A small-molecule ligand and the protein it binds are described below.
Small molecule (SMILES): CC(=O)N[C@@H]1[C@@H](O)[C@H](O[C@@H]2O[C@H](CO)[C@H](O)[C@H](O[C@]3(C(=O)O)C[C@H](O)[C@@H](NC(C)=O)[C@H]([C@H](O)[C@H](O)CO)O3)[C@H]2O)[C@@H](CO)O[C@H]1O

Sequence of chain 3.B:
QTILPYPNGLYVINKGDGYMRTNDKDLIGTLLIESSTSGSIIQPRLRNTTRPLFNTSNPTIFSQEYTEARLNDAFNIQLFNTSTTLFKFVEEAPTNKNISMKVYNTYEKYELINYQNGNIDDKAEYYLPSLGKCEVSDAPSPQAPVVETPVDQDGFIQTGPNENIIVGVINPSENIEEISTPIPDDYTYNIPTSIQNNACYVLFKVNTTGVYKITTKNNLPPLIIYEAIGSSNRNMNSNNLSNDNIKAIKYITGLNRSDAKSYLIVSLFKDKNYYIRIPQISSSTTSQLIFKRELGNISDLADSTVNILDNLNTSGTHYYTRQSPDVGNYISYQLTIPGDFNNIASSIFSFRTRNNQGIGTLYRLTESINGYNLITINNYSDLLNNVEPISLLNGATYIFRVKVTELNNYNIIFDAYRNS

Binding-site contacts:
Ligand atom O1A contacts residue ARG257 of chain 3.B at 4.1 Å.
Ligand atom O7 contacts residue ASP310 of chain 3.B at 4.1 Å.
Ligand atom O9 contacts residue TYR320 of chain 3.B at 3.7 Å.
Ligand atom C11 contacts residue TYR320 of chain 3.B at 3.4 Å (hydrophobic).
Ligand atom C4 contacts residue TYR319 of chain 3.B at 3.3 Å (hydrophobic).
Ligand atom O4 contacts residue ASP259 of chain 3.B at 2.7 Å (salt-bridge).
Ligand atom C5 contacts residue ASP259 of chain 3.B at 3.8 Å.
Ligand atom O4 contacts residue ARG257 of chain 3.B at 3.2 Å (salt-bridge).
Ligand atom O6 contacts residue ASP259 of chain 3.B at 4.2 Å.
Ligand atom C1 contacts residue ARG257 of chain 3.B at 3.8 Å.
Ligand atom C10 contacts residue TYR319 of chain 3.B at 3.7 Å (hydrophobic).
Ligand atom C11 contacts residue TYR319 of chain 3.B at 3.9 Å (hydrophobic).
Ligand atom O1A contacts residue THR321 of chain 3.B at 3.0 Å (h-bond).
Ligand atom C6 contacts residue TYR319 of chain 3.B at 3.7 Å (hydrophobic).
Ligand atom C9 contacts residue ASP259 of chain 3.B at 3.4 Å.
Ligand atom O8 contacts residue ARG322 of chain 3.B at 3.0 Å (salt-bridge).
Ligand atom O9 contacts residue ARG322 of chain 3.B at 3.1 Å (salt-bridge).
Ligand atom C5 contacts residue TYR319 of chain 3.B at 3.4 Å (hydrophobic).
Ligand atom O10 contacts residue ASN311 of chain 3.B at 3.7 Å.
Ligand atom O1B contacts residue ARG322 of chain 3.B at 4.0 Å.
Ligand atom O4 contacts residue TYR319 of chain 3.B at 3.9 Å.
Ligand atom O1B contacts residue ARG257 of chain 3.B at 3.9 Å.
Ligand atom C9 contacts residue ASP310 of chain 3.B at 3.7 Å.
Ligand atom O9 contacts residue ASP310 of chain 3.B at 2.8 Å (salt-bridge).
Ligand atom C8 contacts residue ARG322 of chain 3.B at 4.1 Å.
Ligand atom O3 contacts residue ARG257 of chain 3.B at 3.4 Å (salt-bridge).
Ligand atom C2 contacts residue ARG257 of chain 3.B at 4.2 Å.
Ligand atom C11 contacts residue ASP310 of chain 3.B at 3.6 Å.
Ligand atom O9 contacts residue ASP259 of chain 3.B at 3.9 Å.
Ligand atom N5 contacts residue TYR320 of chain 3.B at 4.1 Å.
Ligand atom C9 contacts residue ARG322 of chain 3.B at 3.7 Å.
Ligand atom C8 contacts residue ASP259 of chain 3.B at 3.5 Å.
Ligand atom O1B contacts residue TYR320 of chain 3.B at 3.6 Å.
Ligand atom O1B contacts residue TYR319 of chain 3.B at 4.0 Å.
Ligand atom C4 contacts residue ASP259 of chain 3.B at 3.4 Å.
Ligand atom O8 contacts residue TYR320 of chain 3.B at 4.1 Å.
Ligand atom N5 contacts residue TYR319 of chain 3.B at 2.7 Å (h-bond).
Ligand atom C1 contacts residue THR321 of chain 3.B at 3.6 Å.
Ligand atom O1B contacts residue THR321 of chain 3.B at 2.9 Å (h-bond).
Ligand atom C6 contacts residue ASP259 of chain 3.B at 3.0 Å.